A protein and the small-molecule ligand that binds it are described below.
Small molecule (SMILES): CC(=O)N[C@H]1[C@H](O[C@H]2[C@H](O)[C@@H](NC(C)=O)CO[C@@H]2CO)O[C@H](CO)[C@@H](O)[C@@H]1O

Sequence of chain 1.E:
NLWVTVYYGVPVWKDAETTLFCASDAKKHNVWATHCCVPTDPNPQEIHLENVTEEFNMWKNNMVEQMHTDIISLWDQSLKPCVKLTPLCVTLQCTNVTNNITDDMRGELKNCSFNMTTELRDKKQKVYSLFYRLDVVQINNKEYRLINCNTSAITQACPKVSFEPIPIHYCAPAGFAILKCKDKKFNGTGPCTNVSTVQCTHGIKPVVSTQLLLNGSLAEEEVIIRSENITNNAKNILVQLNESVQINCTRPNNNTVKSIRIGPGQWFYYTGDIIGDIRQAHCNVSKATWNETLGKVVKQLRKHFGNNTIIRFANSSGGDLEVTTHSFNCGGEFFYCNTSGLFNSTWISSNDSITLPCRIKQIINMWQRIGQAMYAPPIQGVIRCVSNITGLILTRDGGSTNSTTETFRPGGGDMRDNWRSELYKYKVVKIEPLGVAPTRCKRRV

Binding-site contacts:
Ligand atom C6 contacts residue ILE196 of chain 1.E at 3.7 Å (hydrophobic).
Ligand atom C1 contacts residue ASN199 of chain 1.E at 1.4 Å.
Ligand atom C5 contacts residue ASN199 of chain 1.E at 3.7 Å.
Ligand atom O7 contacts residue ARG310 of chain 1.A at 3.5 Å (salt-bridge).
Ligand atom C3 contacts residue ASN199 of chain 1.E at 3.8 Å.
Ligand atom O5 contacts residue ASN199 of chain 1.E at 2.4 Å (h-bond).
Ligand atom C5 contacts residue ILE196 of chain 1.E at 4.4 Å (hydrophobic).
Ligand atom O6 contacts residue VAL176 of chain 1.E at 3.4 Å.
Ligand atom C4 contacts residue ASN199 of chain 1.E at 4.2 Å.
Ligand atom C8 contacts residue THR200 of chain 1.E at 3.4 Å.
Ligand atom C8 contacts residue ILE196 of chain 1.E at 3.6 Å (hydrophobic).
Ligand atom C6 contacts residue ARG194 of chain 1.E at 3.7 Å.
Ligand atom C7 contacts residue THR200 of chain 1.E at 4.2 Å.
Ligand atom C2 contacts residue ASN199 of chain 1.E at 2.5 Å.
Ligand atom C1 contacts residue ARG194 of chain 1.E at 3.6 Å.
Ligand atom C8 contacts residue ASN199 of chain 1.E at 3.7 Å.
Ligand atom O5 contacts residue ARG194 of chain 1.E at 2.7 Å (salt-bridge).
Ligand atom C7 contacts residue ASN199 of chain 1.E at 3.2 Å.
Ligand atom N2 contacts residue ASN199 of chain 1.E at 2.9 Å (h-bond).
Ligand atom C5 contacts residue ARG194 of chain 1.E at 3.8 Å.
Ligand atom O7 contacts residue ASN199 of chain 1.E at 3.1 Å (h-bond).
Ligand atom C6 contacts residue VAL176 of chain 1.E at 3.6 Å (hydrophobic).
Ligand atom O7 contacts residue THR200 of chain 1.E at 4.1 Å.
Ligand atom O6 contacts residue ARG194 of chain 1.E at 3.6 Å.

Sequence of chain 1.A:
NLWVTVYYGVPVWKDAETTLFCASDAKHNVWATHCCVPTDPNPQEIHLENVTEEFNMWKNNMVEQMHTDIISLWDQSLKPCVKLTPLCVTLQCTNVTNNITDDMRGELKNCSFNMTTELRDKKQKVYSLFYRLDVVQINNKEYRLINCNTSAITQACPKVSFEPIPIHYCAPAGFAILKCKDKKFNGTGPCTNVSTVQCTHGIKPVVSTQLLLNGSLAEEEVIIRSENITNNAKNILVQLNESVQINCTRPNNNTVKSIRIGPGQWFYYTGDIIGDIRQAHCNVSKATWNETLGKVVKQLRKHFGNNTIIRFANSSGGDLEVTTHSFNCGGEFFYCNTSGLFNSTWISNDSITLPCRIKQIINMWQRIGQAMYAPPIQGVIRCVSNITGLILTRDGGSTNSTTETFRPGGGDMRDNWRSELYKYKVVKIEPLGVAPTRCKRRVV